This small molecule binds to this protein.
Small molecule (SMILES): NC(=[NH2+])NCCC[C@H](N)C(=O)O

Sequence of chain 1.E:
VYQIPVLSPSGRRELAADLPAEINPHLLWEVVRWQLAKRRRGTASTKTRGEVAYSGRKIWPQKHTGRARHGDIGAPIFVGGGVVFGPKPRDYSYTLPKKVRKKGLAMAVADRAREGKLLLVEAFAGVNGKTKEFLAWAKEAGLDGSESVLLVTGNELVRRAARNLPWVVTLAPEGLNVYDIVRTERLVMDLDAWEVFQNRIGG

Binding-site contacts:
Ligand atom CG contacts residue THR175 of chain 1.E at 4.3 Å.
Ligand atom CZ contacts residue THR175 of chain 1.E at 3.5 Å.
Ligand atom NE contacts residue THR175 of chain 1.E at 2.6 Å (h-bond).
Ligand atom NH1 contacts residue ARG164 of chain 1.E at 3.0 Å (salt-bridge).
Ligand atom NH1 contacts residue THR175 of chain 1.E at 3.8 Å.
Ligand atom NH2 contacts residue THR175 of chain 1.E at 3.9 Å.
Ligand atom CZ contacts residue ARG164 of chain 1.E at 4.3 Å.
Ligand atom CD contacts residue THR175 of chain 1.E at 3.2 Å.